A protein and the small-molecule ligand that binds it are described below.
Small molecule (SMILES): CC(=O)N[C@H]1[C@H](O[C@H]2[C@H](O)[C@@H](NC(C)=O)CO[C@@H]2CO)O[C@H](CO)[C@@H](O[C@@H]2O[C@H](CO[C@H]3O[C@H](CO)[C@@H](O)[C@H](O)[C@@H]3O)[C@@H](O)[C@H](O[C@H]3O[C@H](CO)[C@@H](O)[C@H](O)[C@@H]3O)[C@@H]2O)[C@@H]1O

Sequence of chain 1.G:
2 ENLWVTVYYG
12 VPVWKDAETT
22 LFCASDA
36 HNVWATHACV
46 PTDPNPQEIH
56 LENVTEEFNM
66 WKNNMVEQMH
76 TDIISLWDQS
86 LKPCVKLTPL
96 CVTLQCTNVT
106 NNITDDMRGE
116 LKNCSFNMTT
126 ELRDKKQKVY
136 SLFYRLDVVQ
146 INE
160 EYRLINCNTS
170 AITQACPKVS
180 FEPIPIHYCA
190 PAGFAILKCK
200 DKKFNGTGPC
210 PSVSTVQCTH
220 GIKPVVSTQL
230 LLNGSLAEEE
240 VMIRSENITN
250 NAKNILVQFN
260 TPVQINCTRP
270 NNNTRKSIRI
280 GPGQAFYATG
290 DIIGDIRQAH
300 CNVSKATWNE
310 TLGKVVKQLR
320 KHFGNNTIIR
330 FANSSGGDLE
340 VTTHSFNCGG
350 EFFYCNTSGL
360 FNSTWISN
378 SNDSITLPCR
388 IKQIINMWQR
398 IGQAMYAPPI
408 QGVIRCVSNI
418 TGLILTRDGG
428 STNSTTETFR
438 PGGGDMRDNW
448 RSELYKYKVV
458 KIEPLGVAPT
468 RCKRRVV

Binding-site contacts:
Ligand atom C1 contacts residue ASN332 of chain 1.G at 1.4 Å.
Ligand atom C8 contacts residue THR341 of chain 1.G at 4.0 Å.
Ligand atom C5 contacts residue NAG1 of chain 1.FA at 3.8 Å.
Ligand atom N2 contacts residue NAG2 of chain 1.FA at 3.5 Å (h-bond).
Ligand atom O7 contacts residue ASN355 of chain 1.G at 3.5 Å (h-bond).
Ligand atom O3 contacts residue NAG1 of chain 1.FA at 4.0 Å.
Ligand atom C8 contacts residue ASN332 of chain 1.G at 4.5 Å.
Ligand atom C6 contacts residue NAG2 of chain 1.FA at 3.8 Å.
Ligand atom O6 contacts residue NAG2 of chain 1.FA at 3.7 Å.
Ligand atom C1 contacts residue SER357 of chain 1.G at 4.5 Å.
Ligand atom C7 contacts residue SER333 of chain 1.G at 4.2 Å.
Ligand atom C2 contacts residue NAG2 of chain 1.FA at 4.2 Å.
Ligand atom C1 contacts residue NAG2 of chain 1.FA at 4.1 Å.
Ligand atom N2 contacts residue ASN332 of chain 1.G at 2.9 Å (h-bond).
Ligand atom C3 contacts residue ASN332 of chain 1.G at 3.8 Å.
Ligand atom O7 contacts residue SER357 of chain 1.G at 4.1 Å.
Ligand atom C8 contacts residue SER333 of chain 1.G at 3.9 Å.
Ligand atom C6 contacts residue NAG1 of chain 1.FA at 3.7 Å.
Ligand atom C8 contacts residue NAG2 of chain 1.FA at 4.3 Å.
Ligand atom O7 contacts residue NAG1 of chain 1.FA at 3.4 Å (h-bond).
Ligand atom O4 contacts residue NAG2 of chain 1.FA at 3.8 Å.
Ligand atom C7 contacts residue NAG1 of chain 1.FA at 4.2 Å.
Ligand atom C7 contacts residue NAG2 of chain 1.FA at 4.4 Å.
Ligand atom O5 contacts residue ASN332 of chain 1.G at 2.4 Å (h-bond).
Ligand atom O2 contacts residue NAG2 of chain 1.FA at 4.0 Å.
Ligand atom C4 contacts residue ASN332 of chain 1.G at 4.2 Å.
Ligand atom C5 contacts residue ASN332 of chain 1.G at 3.6 Å.
Ligand atom C2 contacts residue ASN332 of chain 1.G at 2.4 Å.
Ligand atom O7 contacts residue ASN332 of chain 1.G at 3.5 Å (h-bond).
Ligand atom C2 contacts residue NAG2 of chain 1.FA at 4.3 Å.
Ligand atom C7 contacts residue ASN332 of chain 1.G at 3.4 Å.
Ligand atom N2 contacts residue SER333 of chain 1.G at 3.9 Å.
Ligand atom O5 contacts residue SER357 of chain 1.G at 4.2 Å.
Ligand atom O5 contacts residue NAG1 of chain 1.FA at 4.0 Å.